Binding-site contacts:
Ligand atom CAB contacts residue MET107 of chain 1.A at 3.7 Å (hydrophobic).
Ligand atom CAN contacts residue ALA98 of chain 1.A at 3.4 Å (hydrophobic).
Ligand atom CAO contacts residue ILE25 of chain 1.A at 3.7 Å (hydrophobic).
Ligand atom OG1 contacts residue TYR162 of chain 1.A at 3.8 Å.
Ligand atom CAL contacts residue GLY100 of chain 1.A at 3.9 Å.
Ligand atom OAG contacts residue MET203 of chain 1.A at 3.4 Å.
Ligand atom NAS contacts residue ASP152 of chain 1.A at 3.5 Å (salt-bridge).
Ligand atom CAP contacts residue MET151 of chain 1.A at 4.0 Å (hydrophobic).
Ligand atom OAX contacts residue TYR162 of chain 1.A at 3.7 Å.
Ligand atom CAL contacts residue ALA98 of chain 1.A at 3.4 Å (hydrophobic).
Ligand atom CBJ contacts residue PHE153 of chain 1.A at 3.6 Å (hydrophobic).
Ligand atom O contacts residue TYR162 of chain 1.A at 2.6 Å (h-bond).
Ligand atom CAQ contacts residue PHE153 of chain 1.A at 3.9 Å (hydrophobic).
Ligand atom OAH contacts residue MET107 of chain 1.A at 4.0 Å.
Ligand atom CBH contacts residue PHE153 of chain 1.A at 3.9 Å (hydrophobic).
Ligand atom CAL contacts residue ILE99 of chain 1.A at 3.5 Å (hydrophobic).
Ligand atom CG2 contacts residue MET107 of chain 1.A at 3.7 Å (hydrophobic).
Ligand atom CBI contacts residue PRO197 of chain 1.A at 3.8 Å (hydrophobic).
Ligand atom CAP contacts residue GLY100 of chain 1.A at 3.7 Å.
Ligand atom CBD contacts residue GLY100 of chain 1.A at 3.8 Å.
Ligand atom OAJ contacts residue PRO197 of chain 1.A at 3.2 Å.
Ligand atom CAB contacts residue TYR162 of chain 1.A at 3.4 Å (hydrophobic).
Ligand atom CAP contacts residue LYS169 of chain 1.A at 3.4 Å.
Ligand atom CAR contacts residue GLY196 of chain 1.A at 3.5 Å.
Ligand atom CAQ contacts residue ASP152 of chain 1.A at 3.5 Å.
Ligand atom OAJ contacts residue ILE198 of chain 1.A at 3.2 Å (h-bond).
Ligand atom CAD contacts residue PHE153 of chain 1.A at 3.8 Å (hydrophobic).
Ligand atom CAM contacts residue MET151 of chain 1.A at 3.9 Å (hydrophobic).
Ligand atom CAP contacts residue ILE99 of chain 1.A at 3.6 Å (hydrophobic).
Ligand atom CAD contacts residue LEU222 of chain 1.A at 3.8 Å (hydrophobic).
Ligand atom CBD contacts residue LYS169 of chain 1.A at 3.5 Å.
Ligand atom OAI contacts residue MET165 of chain 1.A at 3.4 Å.
Ligand atom OAI contacts residue LYS169 of chain 1.A at 2.8 Å (salt-bridge).
Ligand atom CBI contacts residue PHE153 of chain 1.A at 3.7 Å (hydrophobic).
Ligand atom CG2 contacts residue MET165 of chain 1.A at 3.6 Å (hydrophobic).
Ligand atom OAJ contacts residue MET203 of chain 1.A at 3.4 Å.
Ligand atom CAL contacts residue MET151 of chain 1.A at 3.7 Å (hydrophobic).
Ligand atom CAK contacts residue ILE25 of chain 1.A at 3.3 Å (hydrophobic).
Ligand atom CAR contacts residue PHE153 of chain 1.A at 3.7 Å (hydrophobic).
Ligand atom C contacts residue TYR162 of chain 1.A at 3.8 Å (hydrophobic).

A protein and the small-molecule ligand that binds it are described below.
Small molecule (SMILES): CC(C)[C@H]1OC(=O)[C@H](C)[C@H](O)[C@H](Cc2cccnc2)NC(=O)[C@@H](NC(=O)c2ncccc2O)[C@@H](C)OC1=O

Sequence of chain 1.A:
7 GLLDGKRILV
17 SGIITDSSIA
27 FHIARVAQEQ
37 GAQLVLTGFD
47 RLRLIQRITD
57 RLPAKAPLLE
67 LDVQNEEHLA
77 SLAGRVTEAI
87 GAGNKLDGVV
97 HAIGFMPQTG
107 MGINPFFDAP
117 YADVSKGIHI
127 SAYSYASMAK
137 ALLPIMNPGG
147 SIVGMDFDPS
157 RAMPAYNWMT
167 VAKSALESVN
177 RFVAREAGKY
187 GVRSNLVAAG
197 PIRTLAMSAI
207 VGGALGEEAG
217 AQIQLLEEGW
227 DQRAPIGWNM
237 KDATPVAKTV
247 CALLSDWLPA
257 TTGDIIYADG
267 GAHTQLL